Sequence of chain 1.B:
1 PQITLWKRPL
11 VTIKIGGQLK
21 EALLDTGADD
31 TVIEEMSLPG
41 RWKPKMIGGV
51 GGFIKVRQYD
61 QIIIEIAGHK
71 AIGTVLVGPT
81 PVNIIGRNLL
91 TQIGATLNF

Sequence of chain 1.A:
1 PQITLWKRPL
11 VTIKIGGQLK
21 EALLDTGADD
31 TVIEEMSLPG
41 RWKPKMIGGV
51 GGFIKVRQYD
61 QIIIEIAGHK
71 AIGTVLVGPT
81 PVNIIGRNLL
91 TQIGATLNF

Binding-site contacts:
Ligand atom C6 contacts residue ASP25 of chain 1.B at 3.5 Å.
Ligand atom C25 contacts residue ASP30 of chain 1.B at 3.2 Å.
Ligand atom C12 contacts residue VAL82 of chain 1.A at 3.8 Å (hydrophobic).
Ligand atom O6 contacts residue ASP29 of chain 1.B at 3.5 Å (salt-bridge).
Ligand atom C10 contacts residue VAL50 of chain 1.B at 3.7 Å (hydrophobic).
Ligand atom C22 contacts residue GLY48 of chain 1.A at 3.5 Å.
Ligand atom C6 contacts residue ASP25 of chain 1.A at 3.2 Å.
Ligand atom C9 contacts residue GLY27 of chain 1.B at 3.5 Å.
Ligand atom C15 contacts residue GLY27 of chain 1.A at 3.4 Å.
Ligand atom C16 contacts residue GLY27 of chain 1.A at 3.7 Å.
Ligand atom C18 contacts residue ALA28 of chain 1.A at 3.5 Å (hydrophobic).
Ligand atom C12 contacts residue GLY49 of chain 1.B at 3.4 Å.
Ligand atom C4 contacts residue GLY48 of chain 1.B at 3.5 Å.
Ligand atom C20 contacts residue ASP30 of chain 1.A at 3.7 Å.
Ligand atom N1 contacts residue GLY27 of chain 1.B at 3.2 Å (h-bond).
Ligand atom N3 contacts residue ASP30 of chain 1.A at 3.1 Å (salt-bridge).
Ligand atom O5 contacts residue GLY48 of chain 1.A at 3.5 Å (h-bond).
Ligand atom C14 contacts residue ASP25 of chain 1.A at 3.1 Å.
Ligand atom C13 contacts residue VAL82 of chain 1.A at 3.6 Å (hydrophobic).
Ligand atom C25 contacts residue VAL32 of chain 1.B at 3.7 Å (hydrophobic).
Ligand atom O3 contacts residue ASP25 of chain 1.B at 2.7 Å (salt-bridge).
Ligand atom C7 contacts residue ASP25 of chain 1.A at 3.3 Å.
Ligand atom O4 contacts residue ILE84 of chain 1.A at 3.7 Å.
Ligand atom O6 contacts residue ALA28 of chain 1.B at 3.6 Å.
Ligand atom C12 contacts residue VAL50 of chain 1.B at 3.6 Å (hydrophobic).
Ligand atom C24 contacts residue GLY27 of chain 1.A at 3.6 Å.
Ligand atom O3 contacts residue GLY27 of chain 1.B at 3.4 Å.
Ligand atom O1 contacts residue ALA28 of chain 1.B at 3.6 Å.
Ligand atom O5 contacts residue GLY49 of chain 1.A at 3.2 Å.
Ligand atom O5 contacts residue VAL50 of chain 1.B at 3.0 Å.
Ligand atom O2 contacts residue GLY49 of chain 1.B at 3.5 Å.
Ligand atom O4 contacts residue VAL50 of chain 1.B at 3.4 Å.
Ligand atom C11 contacts residue VAL82 of chain 1.A at 3.5 Å (hydrophobic).
Ligand atom C12 contacts residue PRO81 of chain 1.A at 3.7 Å (hydrophobic).
Ligand atom O2 contacts residue GLY48 of chain 1.B at 3.7 Å.
Ligand atom C19 contacts residue ALA28 of chain 1.A at 3.4 Å (hydrophobic).
Ligand atom C19 contacts residue ASP30 of chain 1.A at 3.3 Å.
Ligand atom C9 contacts residue VAL82 of chain 1.A at 3.8 Å (hydrophobic).
Ligand atom O3 contacts residue ASP25 of chain 1.A at 2.5 Å (salt-bridge).
Ligand atom O6 contacts residue ASP30 of chain 1.B at 3.2 Å (salt-bridge).

The small molecule below binds the protein below.
Small molecule (SMILES): CC(C)CN(C[C@@H](O)[C@H](Cc1ccccc1)NC(=O)O[C@H]1CCOC1)S(=O)(=O)c1ccc(N)cc1